Sequence of chain 1.B:
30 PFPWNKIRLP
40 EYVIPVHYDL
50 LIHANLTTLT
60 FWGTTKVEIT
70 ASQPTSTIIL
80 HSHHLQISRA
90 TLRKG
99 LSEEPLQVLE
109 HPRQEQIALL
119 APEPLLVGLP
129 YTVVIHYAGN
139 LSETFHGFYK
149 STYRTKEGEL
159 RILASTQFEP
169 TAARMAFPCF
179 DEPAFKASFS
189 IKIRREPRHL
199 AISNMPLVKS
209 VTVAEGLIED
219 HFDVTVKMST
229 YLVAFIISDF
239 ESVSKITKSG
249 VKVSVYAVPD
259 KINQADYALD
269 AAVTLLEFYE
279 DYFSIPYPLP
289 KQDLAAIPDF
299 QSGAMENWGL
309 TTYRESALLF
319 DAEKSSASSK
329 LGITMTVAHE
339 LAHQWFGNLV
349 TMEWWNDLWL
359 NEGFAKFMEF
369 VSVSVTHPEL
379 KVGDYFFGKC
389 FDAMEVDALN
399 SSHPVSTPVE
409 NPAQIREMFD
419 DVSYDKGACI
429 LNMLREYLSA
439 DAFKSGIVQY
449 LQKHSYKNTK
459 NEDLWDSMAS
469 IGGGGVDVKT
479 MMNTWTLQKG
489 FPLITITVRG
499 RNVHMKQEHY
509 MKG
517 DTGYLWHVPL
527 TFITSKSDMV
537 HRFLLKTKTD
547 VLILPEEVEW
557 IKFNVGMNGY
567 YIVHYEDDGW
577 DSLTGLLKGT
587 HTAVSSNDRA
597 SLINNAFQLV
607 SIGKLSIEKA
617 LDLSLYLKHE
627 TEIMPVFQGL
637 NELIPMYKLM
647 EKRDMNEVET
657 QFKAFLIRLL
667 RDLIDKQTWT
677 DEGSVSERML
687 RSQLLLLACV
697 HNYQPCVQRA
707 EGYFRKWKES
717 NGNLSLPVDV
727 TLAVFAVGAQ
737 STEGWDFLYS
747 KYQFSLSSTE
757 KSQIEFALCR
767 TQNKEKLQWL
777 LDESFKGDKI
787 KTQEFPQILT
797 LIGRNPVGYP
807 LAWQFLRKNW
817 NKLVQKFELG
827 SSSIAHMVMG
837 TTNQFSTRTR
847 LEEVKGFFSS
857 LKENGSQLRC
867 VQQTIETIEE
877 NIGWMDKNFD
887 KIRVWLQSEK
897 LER

This small molecule binds to this protein.
Small molecule (SMILES): CC(C)C[C@H](CP(=O)(O)[C@@H](N)CCc1ccccc1)C(=O)N[C@@H](Cc1c[nH]c2ccccc12)C(N)=O

Binding-site contacts:
Ligand atom P1 contacts residue TYR422 of chain 1.B at 3.7 Å.
Ligand atom O3 contacts residue GLY301 of chain 1.B at 2.7 Å (h-bond).
Ligand atom C2 contacts residue SER300 of chain 1.B at 3.8 Å.
Ligand atom P1 contacts residue GLU304 of chain 1.B at 3.8 Å.
Ligand atom C13 contacts residue GLU338 of chain 1.B at 3.5 Å.
Ligand atom O1 contacts residue HIS337 of chain 1.B at 3.5 Å (h-bond).
Ligand atom C3 contacts residue GLN165 of chain 1.B at 3.5 Å.
Ligand atom O2 contacts residue HIS337 of chain 1.B at 3.8 Å.
Ligand atom C1 contacts residue GLU167 of chain 1.B at 3.5 Å.
Ligand atom C9 contacts residue GLU167 of chain 1.B at 3.8 Å.
Ligand atom C16 contacts residue THR334 of chain 1.B at 3.3 Å.
Ligand atom C6 contacts residue PHE417 of chain 1.B at 3.7 Å (hydrophobic).
Ligand atom C9 contacts residue ALA302 of chain 1.B at 3.5 Å (hydrophobic).
Ligand atom O2 contacts residue TYR422 of chain 1.B at 2.3 Å (h-bond).
Ligand atom O1 contacts residue GLU338 of chain 1.B at 3.2 Å (salt-bridge).
Ligand atom N1 contacts residue GLU167 of chain 1.B at 2.6 Å (salt-bridge).
Ligand atom C21 contacts residue TYR422 of chain 1.B at 3.6 Å (hydrophobic).
Ligand atom C1 contacts residue PHE417 of chain 1.B at 3.8 Å (hydrophobic).
Ligand atom N1 contacts residue MET303 of chain 1.B at 3.2 Å (h-bond).
Ligand atom C11 contacts residue ALA302 of chain 1.B at 3.1 Å (hydrophobic).
Ligand atom C26 contacts residue SER829 of chain 1.B at 3.4 Å.
Ligand atom C7 contacts residue PHE417 of chain 1.B at 3.5 Å (hydrophobic).
Ligand atom N1 contacts residue GLU304 of chain 1.B at 2.7 Å (salt-bridge).
Ligand atom C26 contacts residue GLN299 of chain 1.B at 3.7 Å.
Ligand atom C15 contacts residue GLU367 of chain 1.B at 3.8 Å.
Ligand atom O2 contacts residue ZN1 of chain 1.EC at 2.2 Å.
Ligand atom C4 contacts residue SER300 of chain 1.B at 3.6 Å.
Ligand atom C9 contacts residue GLU304 of chain 1.B at 3.7 Å.
Ligand atom C3 contacts residue SER300 of chain 1.B at 3.0 Å.
Ligand atom C10 contacts residue GLY301 of chain 1.B at 3.9 Å.
Ligand atom O1 contacts residue ZN1 of chain 1.EC at 2.5 Å.
Ligand atom C13 contacts residue ALA302 of chain 1.B at 3.7 Å (hydrophobic).
Ligand atom O2 contacts residue GLU360 of chain 1.B at 2.8 Å (salt-bridge).
Ligand atom P1 contacts residue ZN1 of chain 1.EC at 2.9 Å.
Ligand atom C15 contacts residue HIS337 of chain 1.B at 3.5 Å.
Ligand atom P1 contacts residue ALA302 of chain 1.B at 3.7 Å.
Ligand atom O1 contacts residue HIS341 of chain 1.B at 3.6 Å.
Ligand atom O1 contacts residue GLU304 of chain 1.B at 2.9 Å (salt-bridge).
Ligand atom C15 contacts residue LYS364 of chain 1.B at 3.9 Å.
Ligand atom C23 contacts residue SER828 of chain 1.B at 3.8 Å.